Binding-site contacts:
Ligand atom CD2 contacts residue CYS339 of chain 1.B at 3.2 Å (hydrophobic).
Ligand atom CD2 contacts residue VAL340 of chain 1.B at 3.9 Å (hydrophobic).
Ligand atom OA contacts residue PHE354 of chain 1.B at 3.6 Å.
Ligand atom OXT contacts residue ASP329 of chain 1.B at 3.3 Å (salt-bridge).
Ligand atom OA contacts residue LYS342 of chain 1.B at 4.1 Å.
Ligand atom CB contacts residue LYS342 of chain 1.B at 4.4 Å.
Ligand atom CZ contacts residue CYS339 of chain 1.B at 4.1 Å (hydrophobic).
Ligand atom CB contacts residue CYS339 of chain 1.B at 1.6 Å (hydrophobic).
Ligand atom CE2 contacts residue CYS339 of chain 1.B at 4.1 Å (hydrophobic).
Ligand atom C contacts residue CYS339 of chain 1.B at 4.1 Å (hydrophobic).
Ligand atom CG contacts residue CYS339 of chain 1.B at 2.7 Å (hydrophobic).
Ligand atom CE1 contacts residue CYS339 of chain 1.B at 3.7 Å (hydrophobic).
Ligand atom CD2 contacts residue LYS341 of chain 1.B at 3.7 Å.
Ligand atom OA contacts residue ASP329 of chain 1.B at 2.7 Å (salt-bridge).
Ligand atom CA contacts residue LYS342 of chain 1.B at 3.4 Å.
Ligand atom OXT contacts residue LYS342 of chain 1.B at 3.1 Å.
Ligand atom CA contacts residue ASP329 of chain 1.B at 3.1 Å.
Ligand atom CE2 contacts residue VAL340 of chain 1.B at 3.9 Å (hydrophobic).
Ligand atom CD2 contacts residue LYS342 of chain 1.B at 4.0 Å.
Ligand atom CA contacts residue PHE354 of chain 1.B at 4.1 Å (hydrophobic).
Ligand atom CD1 contacts residue CYS339 of chain 1.B at 3.2 Å (hydrophobic).
Ligand atom C contacts residue ASP329 of chain 1.B at 3.1 Å.
Ligand atom O contacts residue ASP329 of chain 1.B at 3.4 Å.
Ligand atom OA contacts residue PHE332 of chain 1.B at 3.3 Å.
Ligand atom CE2 contacts residue LYS341 of chain 1.B at 4.0 Å.
Ligand atom C contacts residue LYS342 of chain 1.B at 3.7 Å.
Ligand atom CA contacts residue CYS339 of chain 1.B at 2.8 Å (hydrophobic).
Ligand atom OA contacts residue CYS339 of chain 1.B at 3.1 Å (h-bond).

Sequence of chain 1.B:
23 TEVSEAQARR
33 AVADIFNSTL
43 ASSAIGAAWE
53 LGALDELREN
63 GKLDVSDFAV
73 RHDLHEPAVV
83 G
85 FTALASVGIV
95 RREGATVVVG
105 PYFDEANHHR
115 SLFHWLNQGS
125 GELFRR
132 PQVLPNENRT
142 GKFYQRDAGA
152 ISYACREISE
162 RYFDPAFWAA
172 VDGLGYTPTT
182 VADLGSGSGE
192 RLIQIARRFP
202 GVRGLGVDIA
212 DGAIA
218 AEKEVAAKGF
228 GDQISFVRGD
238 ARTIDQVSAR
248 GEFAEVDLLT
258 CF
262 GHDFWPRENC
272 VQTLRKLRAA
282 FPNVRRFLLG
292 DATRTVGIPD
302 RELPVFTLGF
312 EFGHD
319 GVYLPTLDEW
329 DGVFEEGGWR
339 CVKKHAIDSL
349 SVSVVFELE

This protein binds this small molecule.
Small molecule (SMILES): O=C(O)[C@H](O)Cc1ccccc1